Sequence of chain 1.A:
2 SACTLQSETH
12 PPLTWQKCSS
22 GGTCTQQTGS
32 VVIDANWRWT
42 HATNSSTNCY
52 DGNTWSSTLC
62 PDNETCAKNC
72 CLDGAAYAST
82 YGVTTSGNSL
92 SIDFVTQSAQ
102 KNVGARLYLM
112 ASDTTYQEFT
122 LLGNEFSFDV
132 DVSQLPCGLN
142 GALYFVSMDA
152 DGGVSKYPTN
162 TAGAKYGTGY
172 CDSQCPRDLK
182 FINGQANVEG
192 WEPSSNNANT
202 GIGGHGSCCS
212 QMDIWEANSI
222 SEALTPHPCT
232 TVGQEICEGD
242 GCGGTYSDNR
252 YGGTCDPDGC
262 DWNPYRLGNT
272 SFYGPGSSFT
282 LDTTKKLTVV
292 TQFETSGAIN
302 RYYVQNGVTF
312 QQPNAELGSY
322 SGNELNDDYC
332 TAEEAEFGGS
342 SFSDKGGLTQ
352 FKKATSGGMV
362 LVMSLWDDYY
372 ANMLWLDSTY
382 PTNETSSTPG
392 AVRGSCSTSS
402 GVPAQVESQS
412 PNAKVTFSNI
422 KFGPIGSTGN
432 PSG

A small-molecule ligand and the protein it binds are described below.
Small molecule (SMILES): OC[C@H]1O[C@@H](O[C@H]2[C@H](O)[C@@H](O)[C@H](O[C@H]3[C@H](O)[C@@H](O)[C@H](O[C@H]4[C@H](O)[C@@H](O)[C@H](O)O[C@@H]4CO)O[C@@H]3CO)O[C@@H]2CO)[C@H](O)[C@@H](O)[C@@H]1O

Binding-site contacts:
Ligand atom C4 contacts residue ARG394 of chain 1.A at 3.9 Å.
Ligand atom C2 contacts residue TYR381 of chain 1.A at 3.8 Å (hydrophobic).
Ligand atom O6 contacts residue GLN175 of chain 1.A at 3.2 Å (h-bond).
Ligand atom C4 contacts residue GLU217 of chain 1.A at 3.9 Å.
Ligand atom O3 contacts residue HIS228 of chain 1.A at 2.8 Å (h-bond).
Ligand atom O2 contacts residue ASP259 of chain 1.A at 2.7 Å (salt-bridge).
Ligand atom C3 contacts residue GLU217 of chain 1.A at 3.3 Å.
Ligand atom O4 contacts residue ASP259 of chain 1.A at 3.7 Å.
Ligand atom C2 contacts residue PRO258 of chain 1.A at 3.7 Å (hydrophobic).
Ligand atom O4 contacts residue GLU217 of chain 1.A at 2.8 Å (salt-bridge).
Ligand atom O6 contacts residue TRP376 of chain 1.A at 3.6 Å (h-bond).
Ligand atom C3 contacts residue ARG267 of chain 1.A at 3.6 Å.
Ligand atom C6 contacts residue THR389 of chain 1.A at 3.8 Å.
Ligand atom C2 contacts residue HIS228 of chain 1.A at 3.7 Å.
Ligand atom O6 contacts residue ARG394 of chain 1.A at 3.0 Å (salt-bridge).
Ligand atom O3 contacts residue ARG267 of chain 1.A at 3.0 Å (salt-bridge).
Ligand atom C5 contacts residue TRP376 of chain 1.A at 3.6 Å (hydrophobic).
Ligand atom O3 contacts residue ARG394 of chain 1.A at 3.6 Å.
Ligand atom O6 contacts residue GLU385 of chain 1.A at 3.7 Å.
Ligand atom O5 contacts residue ARG394 of chain 1.A at 3.5 Å (salt-bridge).
Ligand atom O2 contacts residue PHE338 of chain 1.A at 3.0 Å (h-bond).
Ligand atom O2 contacts residue HIS228 of chain 1.A at 3.8 Å.
Ligand atom C3 contacts residue ASP259 of chain 1.A at 3.8 Å.
Ligand atom O4 contacts residue TRP376 of chain 1.A at 3.7 Å.
Ligand atom O3 contacts residue ARG251 of chain 1.A at 3.3 Å (salt-bridge).
Ligand atom C6 contacts residue TRP376 of chain 1.A at 3.8 Å (hydrophobic).
Ligand atom C3 contacts residue ARG394 of chain 1.A at 3.4 Å.
Ligand atom O3 contacts residue ASP214 of chain 1.A at 3.0 Å (salt-bridge).
Ligand atom O6 contacts residue PRO382 of chain 1.A at 3.4 Å.
Ligand atom O3 contacts residue GLU217 of chain 1.A at 2.7 Å (salt-bridge).
Ligand atom O6 contacts residue THR246 of chain 1.A at 3.3 Å (h-bond).
Ligand atom O2 contacts residue THR226 of chain 1.A at 3.8 Å.
Ligand atom O2 contacts residue TYR381 of chain 1.A at 3.5 Å.
Ligand atom O4 contacts residue PHE338 of chain 1.A at 3.8 Å.
Ligand atom C2 contacts residue ASP259 of chain 1.A at 3.4 Å.
Ligand atom O2 contacts residue ARG267 of chain 1.A at 3.5 Å (salt-bridge).
Ligand atom C3 contacts residue ARG251 of chain 1.A at 3.5 Å.
Ligand atom O4 contacts residue TYR381 of chain 1.A at 3.9 Å.
Ligand atom O4 contacts residue ARG394 of chain 1.A at 3.4 Å (salt-bridge).
Ligand atom C1 contacts residue TRP376 of chain 1.A at 3.8 Å (hydrophobic).